The protein below binds the small molecule below.
Small molecule (SMILES): CC(=O)N[C@H]1[C@H](O[C@H]2[C@H](O)[C@@H](NC(C)=O)CO[C@@H]2CO[C@@H]2O[C@@H](C)[C@@H](O)[C@@H](O)[C@@H]2O)O[C@H](CO)[C@@H](O)[C@@H]1O

Sequence of chain 24.C:
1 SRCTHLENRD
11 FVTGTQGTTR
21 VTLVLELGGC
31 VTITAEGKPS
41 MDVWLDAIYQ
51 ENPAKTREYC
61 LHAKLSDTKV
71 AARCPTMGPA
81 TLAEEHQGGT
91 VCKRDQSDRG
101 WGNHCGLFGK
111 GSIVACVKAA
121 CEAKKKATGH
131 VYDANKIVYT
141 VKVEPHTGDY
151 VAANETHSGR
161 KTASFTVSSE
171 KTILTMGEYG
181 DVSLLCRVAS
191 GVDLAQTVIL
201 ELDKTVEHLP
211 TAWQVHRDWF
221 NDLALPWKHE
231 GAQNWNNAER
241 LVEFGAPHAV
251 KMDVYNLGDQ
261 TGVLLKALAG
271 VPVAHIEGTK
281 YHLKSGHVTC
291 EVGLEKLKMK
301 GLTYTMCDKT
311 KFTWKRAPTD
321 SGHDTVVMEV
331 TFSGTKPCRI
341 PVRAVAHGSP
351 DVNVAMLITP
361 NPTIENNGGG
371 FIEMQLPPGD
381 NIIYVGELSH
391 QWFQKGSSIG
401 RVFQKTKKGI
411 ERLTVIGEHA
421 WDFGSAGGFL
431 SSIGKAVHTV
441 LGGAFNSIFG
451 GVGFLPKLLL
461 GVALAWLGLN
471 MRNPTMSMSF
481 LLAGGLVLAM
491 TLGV

Binding-site contacts:
Ligand atom C8 contacts residue ASN154 of chain 16.C at 3.6 Å.
Ligand atom C5 contacts residue ASN154 of chain 16.C at 4.3 Å.
Ligand atom C1 contacts residue HIS104 of chain 24.C at 4.3 Å.
Ligand atom O7 contacts residue GLU155 of chain 16.C at 3.8 Å.
Ligand atom N2 contacts residue ASN154 of chain 16.C at 2.8 Å (h-bond).
Ligand atom C7 contacts residue ASN154 of chain 16.C at 3.4 Å.
Ligand atom C3 contacts residue ASN154 of chain 16.C at 3.8 Å.
Ligand atom O5 contacts residue ASN154 of chain 16.C at 2.4 Å (h-bond).
Ligand atom C4 contacts residue ASN154 of chain 16.C at 4.3 Å.
Ligand atom C5 contacts residue HIS104 of chain 24.C at 3.1 Å.
Ligand atom C8 contacts residue GLU155 of chain 16.C at 3.6 Å.
Ligand atom O7 contacts residue ASN154 of chain 16.C at 3.2 Å (h-bond).
Ligand atom C5 contacts residue ASN154 of chain 16.C at 3.7 Å.
Ligand atom C6 contacts residue HIS104 of chain 24.C at 3.3 Å.
Ligand atom C8 contacts residue HIS104 of chain 24.C at 3.9 Å.
Ligand atom C2 contacts residue ASN154 of chain 16.C at 2.4 Å.
Ligand atom O5 contacts residue HIS104 of chain 24.C at 2.9 Å.
Ligand atom C6 contacts residue ASN154 of chain 16.C at 3.8 Å.
Ligand atom O5 contacts residue HIS104 of chain 24.C at 4.0 Å.
Ligand atom O6 contacts residue HIS104 of chain 24.C at 4.4 Å.
Ligand atom C1 contacts residue HIS104 of chain 24.C at 3.6 Å.
Ligand atom C7 contacts residue GLU155 of chain 16.C at 4.2 Å.
Ligand atom C1 contacts residue ASN154 of chain 16.C at 1.4 Å.

Sequence of chain 16.C:
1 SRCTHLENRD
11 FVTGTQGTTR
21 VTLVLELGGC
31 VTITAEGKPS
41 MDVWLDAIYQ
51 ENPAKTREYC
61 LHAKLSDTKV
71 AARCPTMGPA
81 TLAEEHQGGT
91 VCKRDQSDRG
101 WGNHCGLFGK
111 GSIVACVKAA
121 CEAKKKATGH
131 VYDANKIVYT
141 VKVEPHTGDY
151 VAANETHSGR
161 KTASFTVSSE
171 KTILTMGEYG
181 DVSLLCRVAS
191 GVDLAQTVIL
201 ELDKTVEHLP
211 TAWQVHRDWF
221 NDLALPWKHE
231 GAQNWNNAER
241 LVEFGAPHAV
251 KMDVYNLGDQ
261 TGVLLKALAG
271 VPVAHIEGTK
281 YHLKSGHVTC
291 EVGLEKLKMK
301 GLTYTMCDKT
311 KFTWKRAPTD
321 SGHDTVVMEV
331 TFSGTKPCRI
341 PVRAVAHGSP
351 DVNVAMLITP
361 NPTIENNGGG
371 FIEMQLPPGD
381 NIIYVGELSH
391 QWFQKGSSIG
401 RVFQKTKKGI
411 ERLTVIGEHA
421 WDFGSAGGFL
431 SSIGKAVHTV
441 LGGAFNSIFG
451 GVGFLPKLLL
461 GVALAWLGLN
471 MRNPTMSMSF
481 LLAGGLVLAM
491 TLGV